The protein below binds the small molecule below.
Small molecule (SMILES): CP(=O)(O)N[C@@H]1[C@@H](O)[C@H](O)[C@@H](CO)O[C@H]1O

Binding-site contacts:
Ligand atom C5 contacts residue ASP115 of chain 1.A at 4.0 Å.
Ligand atom C2 contacts residue HIS44 of chain 1.A at 4.0 Å.
Ligand atom O5 contacts residue HIS152 of chain 1.A at 3.4 Å (h-bond).
Ligand atom O72 contacts residue HIS264 of chain 1.C at 2.7 Å (h-bond).
Ligand atom O6 contacts residue HIS152 of chain 1.A at 2.8 Å (h-bond).
Ligand atom C6 contacts residue HIS152 of chain 1.A at 3.9 Å.
Ligand atom C8 contacts residue ILE50 of chain 1.A at 3.6 Å (hydrophobic).
Ligand atom O3 contacts residue HIS44 of chain 1.A at 3.3 Å.
Ligand atom P7 contacts residue HIS264 of chain 1.C at 3.8 Å.
Ligand atom C8 contacts residue ASP47 of chain 1.A at 3.6 Å.
Ligand atom O6 contacts residue ASP115 of chain 1.A at 2.7 Å (salt-bridge).
Ligand atom O72 contacts residue ASP47 of chain 1.A at 3.2 Å (salt-bridge).
Ligand atom O4 contacts residue ARG92 of chain 1.A at 2.8 Å (salt-bridge).
Ligand atom O4 contacts residue GLY77 of chain 1.A at 3.2 Å.
Ligand atom C4 contacts residue ASP115 of chain 1.A at 3.4 Å.
Ligand atom P7 contacts residue ZN1 of chain 1.D at 3.0 Å.
Ligand atom O1 contacts residue HIS152 of chain 1.A at 3.6 Å.
Ligand atom O1 contacts residue HEZ1 of chain 1.G at 3.5 Å.
Ligand atom O4 contacts residue ASP115 of chain 1.A at 2.5 Å (salt-bridge).
Ligand atom P7 contacts residue ASP47 of chain 1.A at 3.6 Å.
Ligand atom C3 contacts residue GLN223 of chain 1.A at 3.9 Å.
Ligand atom O71 contacts residue ZN1 of chain 1.D at 3.0 Å.
Ligand atom O1 contacts residue HIS264 of chain 1.C at 3.5 Å (h-bond).
Ligand atom O72 contacts residue HIS155 of chain 1.A at 2.9 Å (h-bond).
Ligand atom C3 contacts residue ARG92 of chain 1.A at 3.8 Å.
Ligand atom O3 contacts residue ARG92 of chain 1.A at 2.8 Å (salt-bridge).
Ligand atom C6 contacts residue ASP115 of chain 1.A at 3.4 Å.
Ligand atom O4 contacts residue GLY74 of chain 1.A at 3.9 Å.
Ligand atom O5 contacts residue HEZ1 of chain 1.G at 3.5 Å.
Ligand atom C8 contacts residue ASP46 of chain 1.A at 3.6 Å.
Ligand atom O72 contacts residue HIS44 of chain 1.A at 3.2 Å (h-bond).
Ligand atom P7 contacts residue ASP46 of chain 1.A at 3.6 Å.
Ligand atom C4 contacts residue ARG92 of chain 1.A at 3.9 Å.
Ligand atom O71 contacts residue ASP46 of chain 1.A at 2.4 Å (salt-bridge).
Ligand atom O72 contacts residue ZN1 of chain 1.D at 1.9 Å.
Ligand atom C1 contacts residue HEZ1 of chain 1.G at 3.8 Å.
Ligand atom O71 contacts residue HIS44 of chain 1.A at 3.5 Å.
Ligand atom O6 contacts residue PHE168 of chain 1.C at 3.8 Å.
Ligand atom O6 contacts residue THR116 of chain 1.A at 3.2 Å.
Ligand atom O71 contacts residue ASP47 of chain 1.A at 3.4 Å (salt-bridge).

Sequence of chain 1.C:
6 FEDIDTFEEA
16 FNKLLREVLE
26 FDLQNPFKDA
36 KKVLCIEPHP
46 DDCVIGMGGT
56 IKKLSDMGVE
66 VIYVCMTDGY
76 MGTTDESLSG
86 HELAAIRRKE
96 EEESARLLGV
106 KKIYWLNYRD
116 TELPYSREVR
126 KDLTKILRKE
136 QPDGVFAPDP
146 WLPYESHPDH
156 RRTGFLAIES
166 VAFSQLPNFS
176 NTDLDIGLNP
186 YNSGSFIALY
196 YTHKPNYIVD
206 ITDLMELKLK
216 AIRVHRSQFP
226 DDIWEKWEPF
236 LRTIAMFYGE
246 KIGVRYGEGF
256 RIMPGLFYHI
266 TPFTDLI

Sequence of chain 1.A:
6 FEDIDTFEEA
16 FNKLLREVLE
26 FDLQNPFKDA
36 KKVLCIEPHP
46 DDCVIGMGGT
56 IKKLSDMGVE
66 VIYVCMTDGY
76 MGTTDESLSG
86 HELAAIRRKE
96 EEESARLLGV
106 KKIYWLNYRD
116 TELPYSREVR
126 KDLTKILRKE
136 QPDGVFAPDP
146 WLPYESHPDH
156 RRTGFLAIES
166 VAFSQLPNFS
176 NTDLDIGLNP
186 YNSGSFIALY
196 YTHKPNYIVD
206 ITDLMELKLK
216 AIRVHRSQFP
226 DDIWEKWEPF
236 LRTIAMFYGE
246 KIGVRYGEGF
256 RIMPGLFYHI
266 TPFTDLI